Binding-site contacts:
Ligand atom N2 contacts residue ASN271 of chain 1.C at 2.5 Å (h-bond).
Ligand atom C4 contacts residue ASN271 of chain 1.C at 4.3 Å.
Ligand atom C1 contacts residue ASN271 of chain 1.C at 1.5 Å.
Ligand atom O7 contacts residue ASN271 of chain 1.C at 3.6 Å.
Ligand atom C5 contacts residue ASN271 of chain 1.C at 3.7 Å.
Ligand atom C7 contacts residue ASN271 of chain 1.C at 2.9 Å.
Ligand atom C3 contacts residue ASN271 of chain 1.C at 3.9 Å.
Ligand atom O5 contacts residue ASN271 of chain 1.C at 2.4 Å (h-bond).
Ligand atom C8 contacts residue ASN271 of chain 1.C at 3.5 Å.
Ligand atom C2 contacts residue ASN271 of chain 1.C at 2.6 Å.

This small molecule binds to this protein.
Small molecule (SMILES): CC(=O)N[C@@H]1[C@@H](O)[C@H](O)[C@@H](CO)O[C@H]1O

Sequence of chain 1.C:
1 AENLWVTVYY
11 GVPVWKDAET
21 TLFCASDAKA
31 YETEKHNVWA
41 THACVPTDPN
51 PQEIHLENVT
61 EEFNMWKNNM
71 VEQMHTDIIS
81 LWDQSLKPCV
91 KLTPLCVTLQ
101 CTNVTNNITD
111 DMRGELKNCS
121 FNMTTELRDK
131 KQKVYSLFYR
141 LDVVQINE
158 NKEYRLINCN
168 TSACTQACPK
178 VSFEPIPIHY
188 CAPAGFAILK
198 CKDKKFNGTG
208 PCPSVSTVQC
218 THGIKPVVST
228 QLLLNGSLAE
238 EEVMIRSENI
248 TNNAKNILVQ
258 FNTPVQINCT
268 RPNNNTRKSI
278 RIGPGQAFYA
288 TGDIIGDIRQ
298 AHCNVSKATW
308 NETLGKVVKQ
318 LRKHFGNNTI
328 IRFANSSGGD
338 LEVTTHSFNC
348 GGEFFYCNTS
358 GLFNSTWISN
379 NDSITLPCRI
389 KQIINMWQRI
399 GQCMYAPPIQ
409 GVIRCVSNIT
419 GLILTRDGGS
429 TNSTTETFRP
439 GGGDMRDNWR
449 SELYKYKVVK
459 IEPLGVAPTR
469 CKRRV